Binding-site contacts:
Ligand atom N3 contacts residue ILE184 of chain 1.D at 4.2 Å.
Ligand atom C2' contacts residue ARG168 of chain 1.B at 4.1 Å.
Ligand atom N9 contacts residue LEU195 of chain 1.D at 4.4 Å.
Ligand atom C6 contacts residue TYR181 of chain 1.D at 3.8 Å (hydrophobic).
Ligand atom N1 contacts residue TYR181 of chain 1.D at 4.1 Å.
Ligand atom C6 contacts residue ARG182 of chain 1.D at 3.6 Å.
Ligand atom C8 contacts residue GLN187 of chain 1.D at 4.2 Å.
Ligand atom C6 contacts residue ILE184 of chain 1.D at 4.1 Å (hydrophobic).
Ligand atom N7 contacts residue GLN187 of chain 1.D at 3.6 Å.
Ligand atom C6 contacts residue TRP180 of chain 1.D at 4.3 Å (hydrophobic).
Ligand atom C2' contacts residue GLN187 of chain 1.D at 4.2 Å.
Ligand atom C4' contacts residue GLU191 of chain 1.D at 4.3 Å.
Ligand atom C4 contacts residue TRP180 of chain 1.D at 4.0 Å (hydrophobic).
Ligand atom C3' contacts residue GLU191 of chain 1.D at 3.9 Å.
Ligand atom C5 contacts residue LEU195 of chain 1.D at 4.1 Å (hydrophobic).
Ligand atom N3 contacts residue TRP180 of chain 1.D at 3.9 Å.
Ligand atom N7 contacts residue LEU195 of chain 1.D at 3.5 Å.
Ligand atom C1' contacts residue ARG168 of chain 1.B at 4.3 Å.
Ligand atom C2 contacts residue TRP180 of chain 1.D at 3.7 Å (hydrophobic).
Ligand atom N6 contacts residue ILE184 of chain 1.D at 3.6 Å.
Ligand atom C8 contacts residue LEU195 of chain 1.D at 3.6 Å (hydrophobic).
Ligand atom N6 contacts residue TYR181 of chain 1.D at 3.1 Å.
Ligand atom C2 contacts residue ILE184 of chain 1.D at 3.6 Å (hydrophobic).
Ligand atom O3' contacts residue ASP162 of chain 1.B at 3.8 Å.
Ligand atom O3' contacts residue LEU165 of chain 1.B at 4.4 Å.
Ligand atom C5' contacts residue GLU191 of chain 1.D at 3.5 Å.
Ligand atom N6 contacts residue ARG182 of chain 1.D at 2.5 Å (salt-bridge).
Ligand atom C3' contacts residue ASP162 of chain 1.B at 4.5 Å.
Ligand atom N6 contacts residue GLN187 of chain 1.D at 3.9 Å.
Ligand atom N1 contacts residue ILE184 of chain 1.D at 3.6 Å.
Ligand atom C2' contacts residue LEU195 of chain 1.D at 4.1 Å (hydrophobic).
Ligand atom C5 contacts residue TRP180 of chain 1.D at 4.2 Å (hydrophobic).
Ligand atom N1 contacts residue ARG182 of chain 1.D at 3.7 Å.
Ligand atom O5' contacts residue GLU191 of chain 1.D at 3.2 Å (salt-bridge).
Ligand atom O3' contacts residue ARG168 of chain 1.B at 3.8 Å.
Ligand atom N1 contacts residue TRP180 of chain 1.D at 3.7 Å.

Sequence of chain 1.D:
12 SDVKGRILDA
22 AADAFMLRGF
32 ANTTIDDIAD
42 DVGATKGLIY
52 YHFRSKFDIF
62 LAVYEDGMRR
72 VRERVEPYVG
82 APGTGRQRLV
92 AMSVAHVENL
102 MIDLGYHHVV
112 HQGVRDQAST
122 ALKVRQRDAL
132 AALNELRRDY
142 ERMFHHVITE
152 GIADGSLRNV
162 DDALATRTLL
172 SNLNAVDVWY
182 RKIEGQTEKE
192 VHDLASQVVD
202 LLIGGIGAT

A protein and the small-molecule ligand that binds it are described below.
Small molecule (SMILES): Nc1ncnc2c1ncn2[C@H]1C[C@H](O[P](=O)(O)OC[C@H]2O[C@@H](n3cnc4c(N)ncnc43)C[C@@H]2O)[C@@H](CO)O1

Sequence of chain 1.B:
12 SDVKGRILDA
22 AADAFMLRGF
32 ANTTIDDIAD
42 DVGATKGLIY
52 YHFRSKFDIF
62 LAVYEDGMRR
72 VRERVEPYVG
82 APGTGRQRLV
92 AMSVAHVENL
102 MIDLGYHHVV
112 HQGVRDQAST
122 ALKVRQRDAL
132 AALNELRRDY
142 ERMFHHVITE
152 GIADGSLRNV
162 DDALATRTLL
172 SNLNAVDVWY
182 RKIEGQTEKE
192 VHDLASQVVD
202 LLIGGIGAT